A small-molecule ligand and the protein it binds are described below.
Small molecule (SMILES): CCN1CCN(Cc2ccc(-c3cc4c(N[C@H](C)c5ccccc5)ncnc4[nH]3)cc2)CC1

Binding-site contacts:
Ligand atom C2 contacts residue ALA48 of chain 1.A at 3.5 Å (hydrophobic).
Ligand atom CAA contacts residue GLU109 of chain 1.A at 2.0 Å.
Ligand atom CAJ contacts residue GLY101 of chain 1.A at 4.0 Å.
Ligand atom CAE contacts residue GLU67 of chain 1.A at 3.9 Å.
Ligand atom N3 contacts residue LEU149 of chain 1.A at 3.9 Å.
Ligand atom C2 contacts residue LEU149 of chain 1.A at 3.6 Å (hydrophobic).
Ligand atom CAI contacts residue GLY101 of chain 1.A at 3.6 Å.
Ligand atom CAX contacts residue GLY101 of chain 1.A at 3.8 Å.
Ligand atom N1 contacts residue ALA48 of chain 1.A at 3.8 Å.
Ligand atom NAW contacts residue MET98 of chain 1.A at 3.2 Å (h-bond).
Ligand atom CAE contacts residue THR95 of chain 1.A at 4.0 Å.
Ligand atom CAC contacts residue THR95 of chain 1.A at 3.2 Å.
Ligand atom CAD contacts residue ALA48 of chain 1.A at 3.5 Å (hydrophobic).
Ligand atom CAK contacts residue PRO99 of chain 1.A at 3.7 Å (hydrophobic).
Ligand atom NAV contacts residue LEU149 of chain 1.A at 3.9 Å.
Ligand atom CAI contacts residue PRO99 of chain 1.A at 3.4 Å (hydrophobic).
Ligand atom CAY contacts residue GLY101 of chain 1.A at 3.6 Å.
Ligand atom N3 contacts residue ALA48 of chain 1.A at 3.5 Å.
Ligand atom CAK contacts residue GLY101 of chain 1.A at 3.5 Å.
Ligand atom N3 contacts residue GLN96 of chain 1.A at 3.6 Å.
Ligand atom C4 contacts residue MET98 of chain 1.A at 3.9 Å (hydrophobic).
Ligand atom C2 contacts residue THR95 of chain 1.A at 3.7 Å.
Ligand atom CAH contacts residue GLU67 of chain 1.A at 3.9 Å.
Ligand atom C6 contacts residue LEU149 of chain 1.A at 3.5 Å (hydrophobic).
Ligand atom CBA contacts residue MET98 of chain 1.A at 3.9 Å (hydrophobic).
Ligand atom NBF contacts residue GLU109 of chain 1.A at 4.0 Å.
Ligand atom N1 contacts residue THR95 of chain 1.A at 4.0 Å.
Ligand atom N3 contacts residue MET98 of chain 1.A at 3.3 Å (h-bond).
Ligand atom CAG contacts residue ALA48 of chain 1.A at 3.6 Å (hydrophobic).
Ligand atom CAL contacts residue GLY101 of chain 1.A at 3.9 Å.
Ligand atom CAK contacts residue MET98 of chain 1.A at 3.5 Å (hydrophobic).
Ligand atom C2 contacts residue GLN96 of chain 1.A at 3.5 Å.
Ligand atom N1 contacts residue LEU149 of chain 1.A at 3.4 Å.
Ligand atom CAN contacts residue GLU109 of chain 1.A at 2.8 Å.
Ligand atom CAD contacts residue THR95 of chain 1.A at 3.0 Å.
Ligand atom C4 contacts residue ALA48 of chain 1.A at 3.9 Å (hydrophobic).
Ligand atom CAG contacts residue THR95 of chain 1.A at 3.7 Å.
Ligand atom C2 contacts residue MET98 of chain 1.A at 4.0 Å (hydrophobic).
Ligand atom CAB contacts residue ASP160 of chain 1.A at 3.8 Å.
Ligand atom C5 contacts residue LEU149 of chain 1.A at 3.8 Å (hydrophobic).

Sequence of chain 1.A:
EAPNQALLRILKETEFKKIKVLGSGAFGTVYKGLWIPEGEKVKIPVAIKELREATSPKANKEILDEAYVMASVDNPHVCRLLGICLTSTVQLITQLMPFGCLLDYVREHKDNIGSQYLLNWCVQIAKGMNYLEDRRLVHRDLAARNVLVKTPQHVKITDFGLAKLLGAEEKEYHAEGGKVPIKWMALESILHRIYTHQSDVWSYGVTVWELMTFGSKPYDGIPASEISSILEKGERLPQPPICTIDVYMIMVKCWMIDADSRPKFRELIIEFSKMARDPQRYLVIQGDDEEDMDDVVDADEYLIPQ